The protein below binds the small molecule below.
Small molecule (SMILES): CC(=O)N[C@@H]1[C@@H](O)[C@H](O)[C@@H](CO)O[C@H]1O

Sequence of chain 1.C:
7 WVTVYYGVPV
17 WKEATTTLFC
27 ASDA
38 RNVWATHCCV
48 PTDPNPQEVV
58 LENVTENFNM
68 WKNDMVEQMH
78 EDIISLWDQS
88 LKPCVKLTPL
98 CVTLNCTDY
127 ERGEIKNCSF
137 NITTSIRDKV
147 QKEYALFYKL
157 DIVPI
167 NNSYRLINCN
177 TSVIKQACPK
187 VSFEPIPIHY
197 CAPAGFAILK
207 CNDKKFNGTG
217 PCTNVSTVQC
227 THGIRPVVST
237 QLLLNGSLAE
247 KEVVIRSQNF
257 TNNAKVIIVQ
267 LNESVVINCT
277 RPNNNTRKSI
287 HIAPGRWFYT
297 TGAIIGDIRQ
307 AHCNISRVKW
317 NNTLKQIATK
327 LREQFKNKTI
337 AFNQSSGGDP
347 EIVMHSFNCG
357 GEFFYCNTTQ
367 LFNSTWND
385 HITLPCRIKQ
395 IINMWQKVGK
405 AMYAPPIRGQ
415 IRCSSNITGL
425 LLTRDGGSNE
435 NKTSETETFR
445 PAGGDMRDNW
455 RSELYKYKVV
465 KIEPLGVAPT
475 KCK

Binding-site contacts:
Ligand atom O7 contacts residue ASN310 of chain 1.C at 4.0 Å.
Ligand atom O5 contacts residue THR387 of chain 1.C at 2.5 Å (h-bond).
Ligand atom C1 contacts residue HIS385 of chain 1.C at 4.4 Å.
Ligand atom O3 contacts residue ASN310 of chain 1.C at 3.3 Å (h-bond).
Ligand atom C1 contacts residue THR387 of chain 1.C at 1.5 Å.
Ligand atom N2 contacts residue HIS385 of chain 1.C at 4.5 Å.
Ligand atom C3 contacts residue ASN310 of chain 1.C at 3.8 Å.
Ligand atom O7 contacts residue ARG416 of chain 1.C at 4.5 Å.
Ligand atom C8 contacts residue ASN310 of chain 1.C at 3.4 Å.
Ligand atom C4 contacts residue HIS385 of chain 1.C at 4.3 Å.
Ligand atom N2 contacts residue ASN310 of chain 1.C at 2.8 Å (h-bond).
Ligand atom O5 contacts residue HIS385 of chain 1.C at 4.3 Å.
Ligand atom C5 contacts residue THR387 of chain 1.C at 3.8 Å.
Ligand atom C8 contacts residue THR387 of chain 1.C at 4.1 Å.
Ligand atom C8 contacts residue THR276 of chain 1.C at 4.1 Å.
Ligand atom C4 contacts residue THR387 of chain 1.C at 4.3 Å.
Ligand atom C2 contacts residue THR387 of chain 1.C at 2.5 Å.
Ligand atom C1 contacts residue ASN310 of chain 1.C at 4.3 Å.
Ligand atom N2 contacts residue THR387 of chain 1.C at 2.8 Å (h-bond).
Ligand atom C7 contacts residue THR387 of chain 1.C at 3.8 Å.
Ligand atom C3 contacts residue THR387 of chain 1.C at 3.9 Å.
Ligand atom C2 contacts residue ASN310 of chain 1.C at 3.0 Å.
Ligand atom C8 contacts residue ASN274 of chain 1.C at 4.1 Å.
Ligand atom C7 contacts residue HIS308 of chain 1.C at 4.2 Å.
Ligand atom C7 contacts residue ASN310 of chain 1.C at 3.4 Å.
Ligand atom C8 contacts residue CYS309 of chain 1.C at 3.8 Å (hydrophobic).
Ligand atom C8 contacts residue HIS308 of chain 1.C at 3.4 Å.
Ligand atom N2 contacts residue CYS309 of chain 1.C at 4.4 Å.
Ligand atom O6 contacts residue HIS385 of chain 1.C at 4.0 Å.
Ligand atom C2 contacts residue HIS385 of chain 1.C at 3.8 Å.